Binding-site contacts:
Ligand atom C8 contacts residue ASN30 of chain 1.B at 4.3 Å.
Ligand atom C2 contacts residue ASN61 of chain 1.B at 2.6 Å.
Ligand atom C1 contacts residue TYR28 of chain 1.B at 4.4 Å (hydrophobic).
Ligand atom C7 contacts residue ASN61 of chain 1.B at 3.9 Å.
Ligand atom N2 contacts residue ASN61 of chain 1.B at 3.0 Å.
Ligand atom C5 contacts residue ASN61 of chain 1.B at 3.5 Å.
Ligand atom C4 contacts residue ASN61 of chain 1.B at 4.2 Å.
Ligand atom O5 contacts residue ASN61 of chain 1.B at 2.2 Å (h-bond).
Ligand atom C8 contacts residue ASN61 of chain 1.B at 4.0 Å.
Ligand atom C1 contacts residue ASN61 of chain 1.B at 1.4 Å.
Ligand atom C3 contacts residue ASN61 of chain 1.B at 3.9 Å.
Ligand atom C8 contacts residue PHE59 of chain 1.B at 4.5 Å (hydrophobic).

Sequence of chain 1.B:
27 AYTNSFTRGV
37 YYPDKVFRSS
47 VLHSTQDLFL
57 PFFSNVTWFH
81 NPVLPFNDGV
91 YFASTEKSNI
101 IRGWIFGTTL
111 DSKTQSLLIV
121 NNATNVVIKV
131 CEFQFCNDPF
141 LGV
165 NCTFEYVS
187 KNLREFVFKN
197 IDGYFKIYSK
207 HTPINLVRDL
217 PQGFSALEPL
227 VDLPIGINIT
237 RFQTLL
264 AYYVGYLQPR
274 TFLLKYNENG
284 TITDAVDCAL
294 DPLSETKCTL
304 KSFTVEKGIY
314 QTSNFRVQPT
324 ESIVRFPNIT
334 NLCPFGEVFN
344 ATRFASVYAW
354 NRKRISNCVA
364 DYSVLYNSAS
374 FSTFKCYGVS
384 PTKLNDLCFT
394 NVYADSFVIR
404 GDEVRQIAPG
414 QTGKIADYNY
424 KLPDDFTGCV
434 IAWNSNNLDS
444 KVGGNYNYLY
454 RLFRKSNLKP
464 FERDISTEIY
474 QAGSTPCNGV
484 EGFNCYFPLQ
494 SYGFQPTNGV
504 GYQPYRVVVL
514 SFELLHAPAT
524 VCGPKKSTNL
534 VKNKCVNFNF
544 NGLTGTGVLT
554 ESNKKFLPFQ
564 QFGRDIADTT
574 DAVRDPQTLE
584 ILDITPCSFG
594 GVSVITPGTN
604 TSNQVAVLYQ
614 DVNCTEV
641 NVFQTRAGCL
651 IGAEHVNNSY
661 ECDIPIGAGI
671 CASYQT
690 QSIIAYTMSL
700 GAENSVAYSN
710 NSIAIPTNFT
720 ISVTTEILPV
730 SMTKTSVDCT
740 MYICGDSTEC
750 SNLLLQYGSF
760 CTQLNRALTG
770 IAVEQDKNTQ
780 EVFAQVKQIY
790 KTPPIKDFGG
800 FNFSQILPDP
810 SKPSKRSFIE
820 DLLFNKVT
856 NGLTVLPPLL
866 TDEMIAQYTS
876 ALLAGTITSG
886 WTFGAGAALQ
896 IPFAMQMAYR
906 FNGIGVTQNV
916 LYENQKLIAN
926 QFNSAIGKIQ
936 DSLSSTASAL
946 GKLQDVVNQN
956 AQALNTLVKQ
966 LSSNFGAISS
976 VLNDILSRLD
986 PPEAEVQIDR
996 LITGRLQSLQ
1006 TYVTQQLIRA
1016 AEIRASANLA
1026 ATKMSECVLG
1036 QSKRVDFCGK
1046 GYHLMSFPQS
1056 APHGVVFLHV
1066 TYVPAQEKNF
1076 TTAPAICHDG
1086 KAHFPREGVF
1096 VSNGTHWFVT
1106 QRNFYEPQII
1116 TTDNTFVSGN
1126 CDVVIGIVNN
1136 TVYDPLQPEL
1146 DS

The protein below binds the small molecule below.
Small molecule (SMILES): CC(=O)N[C@@H]1[C@@H](O)[C@H](O)[C@@H](CO)O[C@H]1O